Sequence of chain 26.A:
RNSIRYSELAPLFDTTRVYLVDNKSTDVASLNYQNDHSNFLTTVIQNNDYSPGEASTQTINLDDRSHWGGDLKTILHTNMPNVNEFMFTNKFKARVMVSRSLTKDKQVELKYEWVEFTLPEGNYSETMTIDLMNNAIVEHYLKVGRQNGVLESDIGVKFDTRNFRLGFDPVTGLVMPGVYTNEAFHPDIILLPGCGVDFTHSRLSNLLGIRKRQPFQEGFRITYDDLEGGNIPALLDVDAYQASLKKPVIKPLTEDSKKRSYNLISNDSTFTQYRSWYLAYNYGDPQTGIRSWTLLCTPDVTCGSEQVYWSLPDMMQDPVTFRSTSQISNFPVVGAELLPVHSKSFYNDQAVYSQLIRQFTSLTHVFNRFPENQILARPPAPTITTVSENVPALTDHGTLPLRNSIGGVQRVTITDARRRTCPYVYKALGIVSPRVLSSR

The small molecule below binds the protein below.
Small molecule (SMILES): CCCCCCCCCCCC[N+](C)(C)CCCS(=O)(=O)O

Binding-site contacts:
Ligand atom O3S contacts residue ARG224 of chain 26.A at 2.9 Å (salt-bridge).
Ligand atom C3 contacts residue TRP374 of chain 26.A at 4.3 Å (hydrophobic).
Ligand atom S1 contacts residue GLY222 of chain 26.A at 3.0 Å (h-bond).
Ligand atom C13 contacts residue C151 of chain 26.D at 4.5 Å.
Ligand atom O1S contacts residue TRP374 of chain 26.A at 4.3 Å.
Ligand atom C6 contacts residue C151 of chain 26.D at 4.2 Å.
Ligand atom O3S contacts residue TRP374 of chain 26.A at 3.3 Å.
Ligand atom O2S contacts residue GLY222 of chain 26.A at 3.3 Å (h-bond).
Ligand atom O3S contacts residue PHE223 of chain 26.A at 3.9 Å.
Ligand atom C12 contacts residue C151 of chain 26.D at 3.4 Å.
Ligand atom C2 contacts residue TRP374 of chain 26.A at 4.1 Å (hydrophobic).
Ligand atom O1S contacts residue GLY222 of chain 26.A at 2.3 Å (h-bond).
Ligand atom O2S contacts residue ARG224 of chain 26.A at 4.5 Å.
Ligand atom S1 contacts residue LYS215 of chain 26.A at 4.1 Å.
Ligand atom C1 contacts residue TRP374 of chain 26.A at 3.6 Å (hydrophobic).
Ligand atom C10 contacts residue C151 of chain 26.D at 3.4 Å.
Ligand atom C16 contacts residue ASP229 of chain 26.A at 4.3 Å.
Ligand atom C8 contacts residue C151 of chain 26.D at 3.7 Å.
Ligand atom C11 contacts residue C151 of chain 26.D at 3.5 Å.
Ligand atom C7 contacts residue C151 of chain 26.D at 3.4 Å.
Ligand atom C5 contacts residue C151 of chain 26.D at 4.0 Å.
Ligand atom S1 contacts residue TRP374 of chain 26.A at 4.0 Å.
Ligand atom O1S contacts residue PHE223 of chain 26.A at 4.5 Å.
Ligand atom O3S contacts residue GLY222 of chain 26.A at 2.9 Å (h-bond).
Ligand atom O1S contacts residue LYS215 of chain 26.A at 2.7 Å (salt-bridge).
Ligand atom S1 contacts residue ARG224 of chain 26.A at 4.3 Å.
Ligand atom C9 contacts residue C151 of chain 26.D at 3.4 Å.